The small molecule below binds the protein below.
Small molecule (SMILES): CC(=O)N[C@@H]1[C@@H](O)[C@H](O)[C@@H](CO)O[C@H]1O

Binding-site contacts:
Ligand atom C1 contacts residue ASN687 of chain 1.B at 1.4 Å.
Ligand atom C8 contacts residue PRO686 of chain 1.B at 3.8 Å (hydrophobic).
Ligand atom C2 contacts residue ASN687 of chain 1.B at 2.5 Å.
Ligand atom O7 contacts residue ASN687 of chain 1.B at 2.8 Å (h-bond).
Ligand atom O5 contacts residue ASN687 of chain 1.B at 2.4 Å (h-bond).
Ligand atom C4 contacts residue ASN687 of chain 1.B at 4.2 Å.
Ligand atom C7 contacts residue LYS484 of chain 1.B at 4.1 Å.
Ligand atom C5 contacts residue ASN687 of chain 1.B at 3.7 Å.
Ligand atom O7 contacts residue PRO686 of chain 1.B at 3.4 Å.
Ligand atom C7 contacts residue ASN687 of chain 1.B at 3.2 Å.
Ligand atom C3 contacts residue ASN687 of chain 1.B at 3.8 Å.
Ligand atom O7 contacts residue LYS484 of chain 1.B at 2.9 Å (salt-bridge).
Ligand atom C7 contacts residue PRO686 of chain 1.B at 3.5 Å (hydrophobic).
Ligand atom N2 contacts residue ASN687 of chain 1.B at 2.9 Å (h-bond).
Ligand atom N2 contacts residue PRO686 of chain 1.B at 4.0 Å.

Sequence of chain 1.B:
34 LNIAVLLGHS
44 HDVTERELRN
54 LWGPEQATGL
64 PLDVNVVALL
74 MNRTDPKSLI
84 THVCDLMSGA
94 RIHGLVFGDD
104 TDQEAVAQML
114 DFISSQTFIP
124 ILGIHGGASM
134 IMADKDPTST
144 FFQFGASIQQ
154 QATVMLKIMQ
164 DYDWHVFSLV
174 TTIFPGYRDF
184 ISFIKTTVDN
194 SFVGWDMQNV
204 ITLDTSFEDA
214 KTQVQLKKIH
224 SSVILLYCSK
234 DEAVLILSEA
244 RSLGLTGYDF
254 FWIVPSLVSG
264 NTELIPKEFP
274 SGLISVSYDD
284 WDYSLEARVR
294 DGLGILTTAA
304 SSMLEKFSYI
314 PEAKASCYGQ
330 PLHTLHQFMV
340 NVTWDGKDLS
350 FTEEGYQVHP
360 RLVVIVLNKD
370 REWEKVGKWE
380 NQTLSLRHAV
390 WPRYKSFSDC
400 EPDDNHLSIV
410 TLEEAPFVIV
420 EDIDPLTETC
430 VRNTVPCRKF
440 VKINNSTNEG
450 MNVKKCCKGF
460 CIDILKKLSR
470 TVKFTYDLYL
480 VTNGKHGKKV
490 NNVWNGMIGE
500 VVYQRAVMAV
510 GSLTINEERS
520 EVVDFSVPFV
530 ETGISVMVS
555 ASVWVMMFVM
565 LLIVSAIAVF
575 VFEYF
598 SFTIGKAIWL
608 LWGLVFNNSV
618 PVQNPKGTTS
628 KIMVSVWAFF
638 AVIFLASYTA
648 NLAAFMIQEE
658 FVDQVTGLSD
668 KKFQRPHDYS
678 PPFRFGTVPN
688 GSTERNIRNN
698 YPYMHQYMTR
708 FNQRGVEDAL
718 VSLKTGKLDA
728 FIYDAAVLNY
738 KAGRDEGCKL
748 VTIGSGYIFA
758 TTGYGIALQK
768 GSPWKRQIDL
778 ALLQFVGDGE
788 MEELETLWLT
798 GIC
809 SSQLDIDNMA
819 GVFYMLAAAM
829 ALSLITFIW